Binding-site contacts:
Ligand atom C8 contacts residue VAL387 of chain 1.C at 4.4 Å (hydrophobic).
Ligand atom N2 contacts residue ASN260 of chain 1.C at 2.9 Å (h-bond).
Ligand atom C2 contacts residue ASN260 of chain 1.C at 2.5 Å.
Ligand atom O5 contacts residue ILE281 of chain 1.C at 4.3 Å.
Ligand atom O7 contacts residue ASN260 of chain 1.C at 4.1 Å.
Ligand atom C5 contacts residue ASN260 of chain 1.C at 3.7 Å.
Ligand atom O5 contacts residue ASN260 of chain 1.C at 2.4 Å (h-bond).
Ligand atom C3 contacts residue ASN260 of chain 1.C at 3.8 Å.
Ligand atom O6 contacts residue ILE281 of chain 1.C at 4.1 Å.
Ligand atom C1 contacts residue ASN260 of chain 1.C at 1.4 Å.
Ligand atom C6 contacts residue ILE281 of chain 1.C at 3.7 Å (hydrophobic).
Ligand atom C4 contacts residue ASN260 of chain 1.C at 4.2 Å.
Ligand atom C7 contacts residue ASN260 of chain 1.C at 3.7 Å.

The small molecule below binds the protein below.
Small molecule (SMILES): CC(=O)N[C@H]1[C@H](O[C@H]2[C@H](O)[C@@H](NC(C)=O)CO[C@@H]2CO)O[C@H](CO)[C@@H](O)[C@@H]1O

Sequence of chain 1.C:
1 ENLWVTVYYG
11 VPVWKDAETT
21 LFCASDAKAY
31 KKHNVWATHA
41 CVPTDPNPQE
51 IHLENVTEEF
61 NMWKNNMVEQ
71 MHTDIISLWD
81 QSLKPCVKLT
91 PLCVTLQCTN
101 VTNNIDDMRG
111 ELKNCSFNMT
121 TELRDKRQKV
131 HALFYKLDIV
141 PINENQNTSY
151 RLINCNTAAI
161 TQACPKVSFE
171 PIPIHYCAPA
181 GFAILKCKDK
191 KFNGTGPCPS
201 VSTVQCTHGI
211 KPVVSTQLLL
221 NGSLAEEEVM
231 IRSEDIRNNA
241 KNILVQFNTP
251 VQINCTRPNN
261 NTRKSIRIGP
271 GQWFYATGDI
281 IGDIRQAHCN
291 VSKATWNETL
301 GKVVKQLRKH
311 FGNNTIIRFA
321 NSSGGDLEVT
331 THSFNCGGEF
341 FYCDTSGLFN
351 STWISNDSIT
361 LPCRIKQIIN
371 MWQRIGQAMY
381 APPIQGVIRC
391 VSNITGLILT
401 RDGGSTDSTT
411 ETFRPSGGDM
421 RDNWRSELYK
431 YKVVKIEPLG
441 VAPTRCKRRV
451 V